Sequence of chain 1.B:
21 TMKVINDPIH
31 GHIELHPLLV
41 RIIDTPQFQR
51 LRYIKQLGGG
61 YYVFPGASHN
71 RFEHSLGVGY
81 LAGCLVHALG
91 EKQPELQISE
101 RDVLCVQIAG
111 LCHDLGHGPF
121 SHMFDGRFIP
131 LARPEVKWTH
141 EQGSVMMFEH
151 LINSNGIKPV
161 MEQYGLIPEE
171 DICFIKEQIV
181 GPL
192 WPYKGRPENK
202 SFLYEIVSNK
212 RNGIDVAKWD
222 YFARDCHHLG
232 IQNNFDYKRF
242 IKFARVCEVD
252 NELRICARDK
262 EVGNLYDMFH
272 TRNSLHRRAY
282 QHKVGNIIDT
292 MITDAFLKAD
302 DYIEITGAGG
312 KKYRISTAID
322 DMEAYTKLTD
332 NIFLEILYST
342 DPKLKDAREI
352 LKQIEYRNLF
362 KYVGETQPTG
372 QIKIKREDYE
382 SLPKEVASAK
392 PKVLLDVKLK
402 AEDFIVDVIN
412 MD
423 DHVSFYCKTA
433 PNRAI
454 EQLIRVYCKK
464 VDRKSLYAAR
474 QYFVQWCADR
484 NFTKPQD

This small molecule binds to this protein.
Small molecule (SMILES): Nc1nc(=O)c2ncn([C@@H]3O[C@H](CO[P](=O)(O)O[C@@H]4COC[C@@H]4O)[C@@H](O[P](=O)(O)OC[C@H]4OC[C@H](O)[C@@H]4O)[C@H]3O)c2[nH]1

Sequence of chain 1.C:
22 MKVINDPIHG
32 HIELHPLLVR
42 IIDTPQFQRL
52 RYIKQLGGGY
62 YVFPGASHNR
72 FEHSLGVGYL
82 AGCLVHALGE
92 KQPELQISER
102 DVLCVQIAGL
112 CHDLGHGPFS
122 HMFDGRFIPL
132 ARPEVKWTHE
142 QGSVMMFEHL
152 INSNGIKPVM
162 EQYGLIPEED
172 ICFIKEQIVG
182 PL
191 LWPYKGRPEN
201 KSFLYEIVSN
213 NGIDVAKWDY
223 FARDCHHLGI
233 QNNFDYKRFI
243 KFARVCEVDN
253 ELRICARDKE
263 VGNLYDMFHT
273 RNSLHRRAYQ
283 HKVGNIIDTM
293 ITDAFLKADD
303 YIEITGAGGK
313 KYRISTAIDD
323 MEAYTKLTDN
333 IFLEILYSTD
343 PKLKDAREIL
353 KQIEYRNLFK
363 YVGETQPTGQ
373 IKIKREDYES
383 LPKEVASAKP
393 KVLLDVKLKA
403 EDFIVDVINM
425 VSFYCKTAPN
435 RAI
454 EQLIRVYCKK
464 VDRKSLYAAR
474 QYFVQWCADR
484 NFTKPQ

Binding-site contacts:
Ligand atom C6 contacts residue ASP44 of chain 1.C at 3.7 Å.
Ligand atom C5 contacts residue TYR62 of chain 1.B at 3.7 Å (hydrophobic).
Ligand atom O2' contacts residue HIS32 of chain 1.C at 3.8 Å.
Ligand atom C8 contacts residue TYR62 of chain 1.B at 3.0 Å (hydrophobic).
Ligand atom N9 contacts residue TYR62 of chain 1.B at 3.5 Å (h-bond).
Ligand atom N9 contacts residue VAL63 of chain 1.B at 3.7 Å.
Ligand atom C2 contacts residue ASP44 of chain 1.C at 3.5 Å.
Ligand atom O6 contacts residue PHE72 of chain 1.C at 3.4 Å.
Ligand atom P contacts residue HIS283 of chain 1.B at 3.6 Å.
Ligand atom O2' contacts residue ILE25 of chain 1.C at 3.0 Å.
Ligand atom C2 contacts residue ARG358 of chain 1.B at 3.6 Å.
Ligand atom N7 contacts residue ARG52 of chain 1.C at 3.2 Å (salt-bridge).
Ligand atom C1' contacts residue VAL63 of chain 1.B at 3.3 Å (hydrophobic).
Ligand atom OP1 contacts residue HIS283 of chain 1.B at 2.5 Å (h-bond).
Ligand atom C2' contacts residue VAL24 of chain 1.C at 3.4 Å (hydrophobic).
Ligand atom N1 contacts residue ASP44 of chain 1.C at 2.7 Å (salt-bridge).
Ligand atom O6 contacts residue ILE43 of chain 1.C at 3.5 Å.
Ligand atom N7 contacts residue TYR62 of chain 1.B at 3.2 Å (h-bond).
Ligand atom P contacts residue ARG358 of chain 1.B at 3.5 Å.
Ligand atom C4 contacts residue ARG358 of chain 1.B at 3.5 Å.
Ligand atom O5' contacts residue VAL24 of chain 1.C at 3.4 Å (h-bond).
Ligand atom N2 contacts residue ASP44 of chain 1.C at 3.0 Å (salt-bridge).
Ligand atom OP1 contacts residue LYS23 of chain 1.C at 3.3 Å (salt-bridge).
Ligand atom N2 contacts residue ARG358 of chain 1.B at 3.5 Å.
Ligand atom O6 contacts residue GLN49 of chain 1.C at 3.2 Å (h-bond).
Ligand atom N3 contacts residue ARG358 of chain 1.B at 3.3 Å (salt-bridge).
Ligand atom O6 contacts residue ARG52 of chain 1.C at 3.3 Å (salt-bridge).
Ligand atom OP2 contacts residue LEU360 of chain 1.B at 3.5 Å.
Ligand atom C5 contacts residue ARG358 of chain 1.B at 3.5 Å.
Ligand atom O3' contacts residue VAL285 of chain 1.B at 3.6 Å.
Ligand atom C8 contacts residue VAL63 of chain 1.B at 3.2 Å (hydrophobic).
Ligand atom C2' contacts residue ILE25 of chain 1.C at 3.7 Å (hydrophobic).
Ligand atom C3' contacts residue VAL24 of chain 1.C at 3.6 Å (hydrophobic).
Ligand atom N1 contacts residue ARG358 of chain 1.B at 3.6 Å.
Ligand atom OP2 contacts residue ARG358 of chain 1.B at 2.9 Å.
Ligand atom C5' contacts residue VAL24 of chain 1.C at 3.6 Å (hydrophobic).
Ligand atom O4' contacts residue ARG358 of chain 1.B at 3.2 Å (salt-bridge).
Ligand atom O6 contacts residue ASP44 of chain 1.C at 3.6 Å.
Ligand atom O2' contacts residue VAL24 of chain 1.C at 2.9 Å (h-bond).
Ligand atom O5' contacts residue ARG358 of chain 1.B at 2.9 Å (salt-bridge).